This protein binds this small molecule.
Small molecule (SMILES): CC(=O)N[C@@H]1[C@@H](O)[C@H](O)[C@@H](CO)O[C@H]1O

Binding-site contacts:
Ligand atom C7 contacts residue THR18 of chain 2.A at 4.3 Å.
Ligand atom C1 contacts residue ASN16 of chain 2.A at 1.4 Å.
Ligand atom C3 contacts residue ASN16 of chain 2.A at 3.8 Å.
Ligand atom C4 contacts residue ASN16 of chain 2.A at 4.3 Å.
Ligand atom C8 contacts residue ASN16 of chain 2.A at 4.1 Å.
Ligand atom O7 contacts residue ASN32 of chain 2.A at 4.0 Å.
Ligand atom C5 contacts residue ASN16 of chain 2.A at 3.7 Å.
Ligand atom C2 contacts residue ASN16 of chain 2.A at 2.5 Å.
Ligand atom N2 contacts residue ASN16 of chain 2.A at 2.7 Å (h-bond).
Ligand atom O5 contacts residue ASN16 of chain 2.A at 2.4 Å (h-bond).
Ligand atom C8 contacts residue THR18 of chain 2.A at 3.2 Å.
Ligand atom C7 contacts residue ASN16 of chain 2.A at 4.0 Å.

Sequence of chain 2.A:
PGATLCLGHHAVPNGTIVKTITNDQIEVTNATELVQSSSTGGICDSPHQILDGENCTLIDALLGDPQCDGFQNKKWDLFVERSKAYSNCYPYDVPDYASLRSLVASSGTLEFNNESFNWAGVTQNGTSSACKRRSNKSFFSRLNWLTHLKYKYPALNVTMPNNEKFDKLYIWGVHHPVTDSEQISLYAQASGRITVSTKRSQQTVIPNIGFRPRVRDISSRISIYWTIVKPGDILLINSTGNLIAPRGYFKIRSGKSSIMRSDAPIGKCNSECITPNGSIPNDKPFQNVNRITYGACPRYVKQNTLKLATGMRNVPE